A small-molecule ligand and the protein it binds are described below.
Small molecule (SMILES): CC(=O)N[C@@H]1[C@@H](O)[C@H](O)[C@@H](CO)O[C@H]1O

Sequence of chain 1.I:
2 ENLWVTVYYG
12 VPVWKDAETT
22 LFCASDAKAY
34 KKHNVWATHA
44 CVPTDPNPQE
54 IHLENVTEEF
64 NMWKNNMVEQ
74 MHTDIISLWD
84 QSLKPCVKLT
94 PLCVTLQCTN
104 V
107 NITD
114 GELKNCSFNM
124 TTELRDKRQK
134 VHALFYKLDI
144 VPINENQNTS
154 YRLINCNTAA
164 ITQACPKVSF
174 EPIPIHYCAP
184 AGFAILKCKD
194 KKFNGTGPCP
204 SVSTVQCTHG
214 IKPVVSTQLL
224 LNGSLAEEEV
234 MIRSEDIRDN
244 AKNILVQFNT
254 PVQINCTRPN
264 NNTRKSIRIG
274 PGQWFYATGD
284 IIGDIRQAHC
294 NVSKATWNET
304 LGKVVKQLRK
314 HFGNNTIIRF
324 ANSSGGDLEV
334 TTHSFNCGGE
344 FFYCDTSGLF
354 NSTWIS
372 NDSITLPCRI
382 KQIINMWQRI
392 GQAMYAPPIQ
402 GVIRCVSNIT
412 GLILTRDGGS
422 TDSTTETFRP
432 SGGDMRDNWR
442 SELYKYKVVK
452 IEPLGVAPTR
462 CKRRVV

Binding-site contacts:
Ligand atom C6 contacts residue GLY114 of chain 1.I at 3.2 Å.
Ligand atom O5 contacts residue ASN103 of chain 1.I at 2.4 Å (h-bond).
Ligand atom C7 contacts residue ASN103 of chain 1.I at 4.1 Å.
Ligand atom O4 contacts residue LYS140 of chain 1.I at 3.7 Å.
Ligand atom C2 contacts residue ASN103 of chain 1.I at 2.5 Å.
Ligand atom O6 contacts residue GLY114 of chain 1.I at 2.5 Å (h-bond).
Ligand atom O5 contacts residue GLY114 of chain 1.I at 4.0 Å.
Ligand atom C5 contacts residue LYS140 of chain 1.I at 4.3 Å.
Ligand atom N2 contacts residue ASN103 of chain 1.I at 2.9 Å (h-bond).
Ligand atom C1 contacts residue LYS117 of chain 1.I at 4.1 Å.
Ligand atom C5 contacts residue GLY114 of chain 1.I at 4.0 Å.
Ligand atom C1 contacts residue ASN103 of chain 1.I at 1.4 Å.
Ligand atom C6 contacts residue LYS140 of chain 1.I at 4.1 Å.
Ligand atom C5 contacts residue ASN103 of chain 1.I at 3.7 Å.
Ligand atom C4 contacts residue ASN103 of chain 1.I at 4.2 Å.
Ligand atom C3 contacts residue ASN103 of chain 1.I at 3.8 Å.